The small molecule below binds the protein below.
Small molecule (SMILES): C[C@H]1[C@H]2C(=O)N(C)c3ccncc3[C@H]2CN1S(=O)(=O)c1ccc2c(c1)OCO2

Binding-site contacts:
Ligand atom C16 contacts residue ASP84 of chain 1.A at 3.9 Å.
Ligand atom C19 contacts residue TYR161 of chain 1.E at 3.5 Å (hydrophobic).
Ligand atom C13 contacts residue TYR161 of chain 1.E at 3.9 Å (hydrophobic).
Ligand atom C16 contacts residue ASP86 of chain 1.A at 3.9 Å.
Ligand atom C16 contacts residue TYR161 of chain 1.E at 3.4 Å (hydrophobic).
Ligand atom C6 contacts residue TYR78 of chain 1.A at 3.8 Å (hydrophobic).
Ligand atom O1 contacts residue LEU14 of chain 1.A at 3.8 Å.
Ligand atom C11 contacts residue PRO10 of chain 1.A at 3.7 Å (hydrophobic).
Ligand atom C14 contacts residue ASP84 of chain 1.A at 3.6 Å.
Ligand atom C5 contacts residue TYR78 of chain 1.A at 3.7 Å (hydrophobic).
Ligand atom C11 contacts residue PHE32 of chain 1.E at 3.9 Å (hydrophobic).
Ligand atom C15 contacts residue TYR161 of chain 1.E at 3.3 Å (hydrophobic).
Ligand atom O2 contacts residue ARG29 of chain 1.E at 2.8 Å (salt-bridge).
Ligand atom O5 contacts residue LEU85 of chain 1.A at 3.4 Å (h-bond).
Ligand atom C13 contacts residue ASP84 of chain 1.A at 3.9 Å.
Ligand atom C15 contacts residue ASP84 of chain 1.A at 3.6 Å.
Ligand atom C14 contacts residue TYR161 of chain 1.E at 3.5 Å (hydrophobic).
Ligand atom C12 contacts residue PRO10 of chain 1.A at 3.9 Å (hydrophobic).
Ligand atom C16 contacts residue LEU85 of chain 1.A at 3.9 Å (hydrophobic).
Ligand atom O5 contacts residue ASP86 of chain 1.A at 3.9 Å.
Ligand atom C14 contacts residue ASP165 of chain 1.E at 3.9 Å.
Ligand atom O4 contacts residue ASP84 of chain 1.A at 3.4 Å.
Ligand atom C10 contacts residue ASP84 of chain 1.A at 3.5 Å.
Ligand atom C2 contacts residue ASP84 of chain 1.A at 3.1 Å.
Ligand atom C17 contacts residue ARG27 of chain 1.E at 3.8 Å.
Ligand atom C17 contacts residue ASP86 of chain 1.A at 3.6 Å.
Ligand atom O5 contacts residue TYR161 of chain 1.E at 3.6 Å.
Ligand atom C19 contacts residue GLY160 of chain 1.E at 3.2 Å.
Ligand atom O2 contacts residue PHE32 of chain 1.E at 3.5 Å.
Ligand atom C9 contacts residue ASP84 of chain 1.A at 3.2 Å.
Ligand atom O1 contacts residue LEU85 of chain 1.A at 3.3 Å.
Ligand atom O2 contacts residue ILE28 of chain 1.E at 3.7 Å.
Ligand atom O3 contacts residue ASP165 of chain 1.E at 3.7 Å.
Ligand atom C17 contacts residue TYR161 of chain 1.E at 3.4 Å (hydrophobic).
Ligand atom O4 contacts residue TYR161 of chain 1.E at 3.6 Å.
Ligand atom C18 contacts residue ARG27 of chain 1.E at 3.4 Å.
Ligand atom O4 contacts residue GLY160 of chain 1.E at 3.4 Å (h-bond).
Ligand atom C3 contacts residue LEU85 of chain 1.A at 3.7 Å (hydrophobic).
Ligand atom C12 contacts residue PHE13 of chain 1.A at 3.5 Å (hydrophobic).
Ligand atom O3 contacts residue ARG29 of chain 1.E at 3.1 Å (salt-bridge).

Sequence of chain 1.A:
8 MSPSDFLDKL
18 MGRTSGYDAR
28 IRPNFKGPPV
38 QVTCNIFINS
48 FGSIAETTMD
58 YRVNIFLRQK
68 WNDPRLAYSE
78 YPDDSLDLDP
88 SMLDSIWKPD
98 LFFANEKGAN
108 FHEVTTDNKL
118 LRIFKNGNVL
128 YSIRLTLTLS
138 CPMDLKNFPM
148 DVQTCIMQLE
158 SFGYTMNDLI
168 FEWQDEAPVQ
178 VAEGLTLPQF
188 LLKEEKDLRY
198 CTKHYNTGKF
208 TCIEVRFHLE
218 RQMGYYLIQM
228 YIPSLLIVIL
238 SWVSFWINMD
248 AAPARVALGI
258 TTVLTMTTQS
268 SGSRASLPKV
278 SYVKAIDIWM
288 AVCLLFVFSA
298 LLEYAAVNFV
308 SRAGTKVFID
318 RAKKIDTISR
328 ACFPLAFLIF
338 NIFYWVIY

Sequence of chain 1.E:
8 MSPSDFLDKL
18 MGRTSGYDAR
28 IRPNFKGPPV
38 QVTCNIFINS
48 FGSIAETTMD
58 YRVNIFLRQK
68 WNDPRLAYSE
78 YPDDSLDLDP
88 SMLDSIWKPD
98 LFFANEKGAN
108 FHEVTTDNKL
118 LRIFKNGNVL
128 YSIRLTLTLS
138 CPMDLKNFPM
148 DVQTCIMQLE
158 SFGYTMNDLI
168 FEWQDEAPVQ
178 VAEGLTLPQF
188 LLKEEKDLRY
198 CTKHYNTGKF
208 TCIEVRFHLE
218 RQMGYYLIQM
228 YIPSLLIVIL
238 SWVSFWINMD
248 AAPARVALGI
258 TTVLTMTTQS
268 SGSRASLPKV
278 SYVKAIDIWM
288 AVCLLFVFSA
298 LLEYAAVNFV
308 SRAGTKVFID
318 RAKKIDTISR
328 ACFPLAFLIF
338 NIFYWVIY